Binding-site contacts:
Ligand atom N2 contacts residue ASN154 of chain 23.B at 2.9 Å (h-bond).
Ligand atom C3 contacts residue ASN154 of chain 23.B at 3.8 Å.
Ligand atom O7 contacts residue ASN154 of chain 23.B at 3.1 Å (h-bond).
Ligand atom O5 contacts residue ASN154 of chain 23.B at 2.4 Å (h-bond).
Ligand atom C6 contacts residue HIS104 of chain 53.B at 3.7 Å.
Ligand atom C1 contacts residue HIS104 of chain 53.B at 3.2 Å.
Ligand atom C5 contacts residue HIS104 of chain 53.B at 3.3 Å.
Ligand atom C1 contacts residue ASN154 of chain 23.B at 1.4 Å.
Ligand atom C8 contacts residue ASN154 of chain 23.B at 3.8 Å.
Ligand atom C2 contacts residue ASN154 of chain 23.B at 2.4 Å.
Ligand atom C4 contacts residue ASN154 of chain 23.B at 4.2 Å.
Ligand atom C8 contacts residue GLU155 of chain 23.B at 3.8 Å.
Ligand atom C2 contacts residue HIS104 of chain 53.B at 4.4 Å.
Ligand atom C5 contacts residue ASN154 of chain 23.B at 3.7 Å.
Ligand atom C7 contacts residue GLU155 of chain 23.B at 4.1 Å.
Ligand atom O6 contacts residue HIS104 of chain 53.B at 2.8 Å.
Ligand atom O7 contacts residue HIS104 of chain 53.B at 4.2 Å.
Ligand atom O7 contacts residue GLU155 of chain 23.B at 3.8 Å.
Ligand atom O5 contacts residue HIS104 of chain 53.B at 3.2 Å (h-bond).
Ligand atom C7 contacts residue ASN154 of chain 23.B at 3.3 Å.

Sequence of chain 53.B:
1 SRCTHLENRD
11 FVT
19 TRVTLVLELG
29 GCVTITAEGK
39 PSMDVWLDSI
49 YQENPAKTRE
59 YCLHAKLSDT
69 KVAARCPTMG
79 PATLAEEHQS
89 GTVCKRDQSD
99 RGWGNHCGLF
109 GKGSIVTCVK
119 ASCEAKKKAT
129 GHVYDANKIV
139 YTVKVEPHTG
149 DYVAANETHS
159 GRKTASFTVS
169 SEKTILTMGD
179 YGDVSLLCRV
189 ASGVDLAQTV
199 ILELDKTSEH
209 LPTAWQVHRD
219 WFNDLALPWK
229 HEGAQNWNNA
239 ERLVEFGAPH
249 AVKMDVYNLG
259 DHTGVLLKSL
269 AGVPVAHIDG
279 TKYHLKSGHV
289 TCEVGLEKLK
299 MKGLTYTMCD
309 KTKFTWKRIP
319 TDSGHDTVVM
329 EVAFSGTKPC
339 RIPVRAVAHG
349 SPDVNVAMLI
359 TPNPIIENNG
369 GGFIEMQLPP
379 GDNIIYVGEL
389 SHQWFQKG

Sequence of chain 23.B:
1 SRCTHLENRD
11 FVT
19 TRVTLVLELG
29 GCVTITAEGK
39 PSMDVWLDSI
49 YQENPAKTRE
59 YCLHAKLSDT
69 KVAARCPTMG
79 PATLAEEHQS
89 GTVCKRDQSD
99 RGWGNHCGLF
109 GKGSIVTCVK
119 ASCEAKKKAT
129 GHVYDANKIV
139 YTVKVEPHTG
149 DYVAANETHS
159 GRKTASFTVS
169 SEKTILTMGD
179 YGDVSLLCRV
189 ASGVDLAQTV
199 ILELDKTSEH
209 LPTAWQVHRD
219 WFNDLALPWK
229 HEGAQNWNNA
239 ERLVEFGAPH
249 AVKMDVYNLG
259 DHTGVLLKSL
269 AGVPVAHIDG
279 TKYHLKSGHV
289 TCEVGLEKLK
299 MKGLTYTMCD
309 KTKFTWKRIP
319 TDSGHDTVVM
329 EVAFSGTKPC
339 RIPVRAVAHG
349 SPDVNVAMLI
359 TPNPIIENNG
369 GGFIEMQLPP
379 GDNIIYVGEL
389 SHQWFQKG

The protein below binds the small molecule below.
Small molecule (SMILES): CC(=O)N[C@@H]1[C@@H](O)[C@H](O)[C@@H](CO)O[C@H]1O